Binding-site contacts:
Ligand atom C5 contacts residue ASN242 of chain 1.B at 3.5 Å.
Ligand atom O7 contacts residue ASN242 of chain 1.B at 4.4 Å.
Ligand atom C8 contacts residue LEU246 of chain 1.B at 3.7 Å (hydrophobic).
Ligand atom C1 contacts residue ASN242 of chain 1.B at 1.5 Å.
Ligand atom O7 contacts residue TRP273 of chain 1.B at 3.8 Å.
Ligand atom N2 contacts residue THR243 of chain 1.B at 4.1 Å.
Ligand atom C3 contacts residue ASN242 of chain 1.B at 3.7 Å.
Ligand atom N2 contacts residue ASN242 of chain 1.B at 2.9 Å (h-bond).
Ligand atom C7 contacts residue ASN242 of chain 1.B at 3.9 Å.
Ligand atom C8 contacts residue ASN242 of chain 1.B at 4.2 Å.
Ligand atom C8 contacts residue THR243 of chain 1.B at 2.9 Å.
Ligand atom C7 contacts residue THR243 of chain 1.B at 4.0 Å.
Ligand atom C7 contacts residue TRP273 of chain 1.B at 4.4 Å (hydrophobic).
Ligand atom C4 contacts residue ASN242 of chain 1.B at 4.1 Å.
Ligand atom C2 contacts residue ASN242 of chain 1.B at 2.4 Å.
Ligand atom O5 contacts residue ASN242 of chain 1.B at 2.2 Å (h-bond).

Sequence of chain 1.B:
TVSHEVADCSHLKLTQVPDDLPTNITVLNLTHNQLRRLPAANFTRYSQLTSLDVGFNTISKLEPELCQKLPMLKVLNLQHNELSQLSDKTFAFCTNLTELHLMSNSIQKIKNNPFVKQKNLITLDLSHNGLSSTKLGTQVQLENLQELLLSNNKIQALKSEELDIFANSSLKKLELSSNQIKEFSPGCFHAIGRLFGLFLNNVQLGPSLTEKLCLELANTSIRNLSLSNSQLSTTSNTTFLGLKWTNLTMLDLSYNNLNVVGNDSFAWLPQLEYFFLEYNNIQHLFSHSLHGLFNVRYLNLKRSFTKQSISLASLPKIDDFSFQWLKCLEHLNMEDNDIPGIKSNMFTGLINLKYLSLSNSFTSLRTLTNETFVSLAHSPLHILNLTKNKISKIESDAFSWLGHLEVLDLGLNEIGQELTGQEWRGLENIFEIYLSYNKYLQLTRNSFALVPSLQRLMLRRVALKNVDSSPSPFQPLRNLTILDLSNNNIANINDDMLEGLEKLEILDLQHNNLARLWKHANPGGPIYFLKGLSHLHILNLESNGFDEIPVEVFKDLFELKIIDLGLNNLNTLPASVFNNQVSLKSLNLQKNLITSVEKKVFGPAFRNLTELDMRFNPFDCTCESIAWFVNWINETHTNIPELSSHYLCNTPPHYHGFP

A small-molecule ligand and the protein it binds are described below.
Small molecule (SMILES): CC(=O)N[C@@H]1[C@@H](O)[C@H](O)[C@@H](CO)O[C@H]1O